This protein binds this small molecule.
Small molecule (SMILES): CC(=O)N[C@@H]1[C@@H](O)[C@H](O)[C@@H](CO)O[C@H]1O

Sequence of chain 1.A:
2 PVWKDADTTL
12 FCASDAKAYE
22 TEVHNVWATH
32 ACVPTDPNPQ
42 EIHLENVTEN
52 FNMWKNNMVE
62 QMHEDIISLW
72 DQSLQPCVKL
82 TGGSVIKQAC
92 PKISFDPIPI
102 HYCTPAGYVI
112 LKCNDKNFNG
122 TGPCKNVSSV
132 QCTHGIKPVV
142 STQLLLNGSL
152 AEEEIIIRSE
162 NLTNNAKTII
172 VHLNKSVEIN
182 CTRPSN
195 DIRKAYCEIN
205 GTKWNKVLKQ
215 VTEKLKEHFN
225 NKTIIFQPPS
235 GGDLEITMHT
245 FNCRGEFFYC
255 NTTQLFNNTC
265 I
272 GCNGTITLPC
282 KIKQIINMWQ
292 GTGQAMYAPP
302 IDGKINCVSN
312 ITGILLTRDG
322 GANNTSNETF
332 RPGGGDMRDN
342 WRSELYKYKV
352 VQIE

Binding-site contacts:
Ligand atom C6 contacts residue ASN165 of chain 1.A at 4.4 Å.
Ligand atom C5 contacts residue THR164 of chain 1.A at 3.5 Å.
Ligand atom C4 contacts residue ASN162 of chain 1.A at 4.2 Å.
Ligand atom O6 contacts residue ASN165 of chain 1.A at 4.1 Å.
Ligand atom C5 contacts residue NAG1 of chain 1.M at 3.8 Å.
Ligand atom O5 contacts residue THR164 of chain 1.A at 3.3 Å (h-bond).
Ligand atom C1 contacts residue THR164 of chain 1.A at 3.3 Å.
Ligand atom O7 contacts residue ASN162 of chain 1.A at 4.3 Å.
Ligand atom C1 contacts residue ASN162 of chain 1.A at 1.4 Å.
Ligand atom O6 contacts residue NAG1 of chain 1.M at 4.1 Å.
Ligand atom C7 contacts residue ASN162 of chain 1.A at 3.8 Å.
Ligand atom C6 contacts residue THR164 of chain 1.A at 4.1 Å.
Ligand atom C2 contacts residue ASN162 of chain 1.A at 2.4 Å.
Ligand atom N2 contacts residue ASN162 of chain 1.A at 2.9 Å (h-bond).
Ligand atom C3 contacts residue ASN162 of chain 1.A at 3.8 Å.
Ligand atom C5 contacts residue ASN162 of chain 1.A at 3.6 Å.
Ligand atom C1 contacts residue ASN165 of chain 1.A at 4.0 Å.
Ligand atom C6 contacts residue NAG1 of chain 1.M at 3.0 Å.
Ligand atom C4 contacts residue NAG1 of chain 1.M at 4.5 Å.
Ligand atom O5 contacts residue ASN162 of chain 1.A at 2.3 Å (h-bond).
Ligand atom O5 contacts residue ASN165 of chain 1.A at 3.4 Å.
Ligand atom O4 contacts residue NAG1 of chain 1.M at 3.9 Å.